Sequence of chain 1.D:
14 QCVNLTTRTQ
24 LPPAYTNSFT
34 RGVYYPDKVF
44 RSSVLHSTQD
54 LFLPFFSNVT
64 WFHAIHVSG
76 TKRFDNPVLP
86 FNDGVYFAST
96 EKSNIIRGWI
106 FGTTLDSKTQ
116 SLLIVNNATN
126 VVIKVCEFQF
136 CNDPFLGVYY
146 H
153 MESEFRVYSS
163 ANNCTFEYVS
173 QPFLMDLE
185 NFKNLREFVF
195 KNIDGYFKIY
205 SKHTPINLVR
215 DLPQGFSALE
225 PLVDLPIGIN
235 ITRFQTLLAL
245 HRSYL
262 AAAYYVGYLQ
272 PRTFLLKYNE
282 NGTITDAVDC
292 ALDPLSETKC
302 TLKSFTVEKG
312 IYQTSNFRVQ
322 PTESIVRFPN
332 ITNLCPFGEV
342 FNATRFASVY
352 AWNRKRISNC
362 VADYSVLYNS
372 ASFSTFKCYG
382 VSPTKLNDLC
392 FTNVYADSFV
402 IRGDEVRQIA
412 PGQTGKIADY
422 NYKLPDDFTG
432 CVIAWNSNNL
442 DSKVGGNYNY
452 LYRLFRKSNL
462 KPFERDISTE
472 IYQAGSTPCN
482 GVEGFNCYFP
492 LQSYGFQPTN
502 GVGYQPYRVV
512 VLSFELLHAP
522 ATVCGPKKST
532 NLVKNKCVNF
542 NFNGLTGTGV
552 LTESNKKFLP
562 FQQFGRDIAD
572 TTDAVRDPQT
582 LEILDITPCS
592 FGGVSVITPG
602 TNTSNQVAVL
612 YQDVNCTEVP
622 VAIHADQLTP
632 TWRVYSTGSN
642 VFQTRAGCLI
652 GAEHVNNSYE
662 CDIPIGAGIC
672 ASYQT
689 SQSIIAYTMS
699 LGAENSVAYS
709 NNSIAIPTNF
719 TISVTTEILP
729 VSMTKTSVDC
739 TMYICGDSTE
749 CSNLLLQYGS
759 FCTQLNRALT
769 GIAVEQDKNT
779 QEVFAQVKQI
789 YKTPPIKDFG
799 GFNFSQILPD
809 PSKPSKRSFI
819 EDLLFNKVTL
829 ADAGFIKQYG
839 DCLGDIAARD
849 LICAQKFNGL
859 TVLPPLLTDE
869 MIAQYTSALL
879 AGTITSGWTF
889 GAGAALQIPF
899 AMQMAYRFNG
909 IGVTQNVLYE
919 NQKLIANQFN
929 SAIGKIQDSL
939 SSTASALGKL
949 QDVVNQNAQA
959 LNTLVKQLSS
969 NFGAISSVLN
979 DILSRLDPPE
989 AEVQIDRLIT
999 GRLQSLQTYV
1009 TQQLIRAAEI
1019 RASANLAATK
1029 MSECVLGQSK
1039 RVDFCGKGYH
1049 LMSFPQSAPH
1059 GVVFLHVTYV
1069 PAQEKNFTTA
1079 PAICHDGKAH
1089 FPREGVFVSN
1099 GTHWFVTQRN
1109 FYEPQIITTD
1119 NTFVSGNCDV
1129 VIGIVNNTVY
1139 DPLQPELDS

Binding-site contacts:
Ligand atom C1 contacts residue ASN331 of chain 1.D at 1.4 Å.
Ligand atom O5 contacts residue ASN331 of chain 1.D at 2.4 Å (h-bond).
Ligand atom N2 contacts residue ASN331 of chain 1.D at 2.9 Å (h-bond).
Ligand atom O7 contacts residue GLN580 of chain 1.D at 2.9 Å (h-bond).
Ligand atom C7 contacts residue ASN331 of chain 1.D at 3.5 Å.
Ligand atom C2 contacts residue ASN331 of chain 1.D at 2.5 Å.
Ligand atom N2 contacts residue GLN580 of chain 1.D at 4.3 Å.
Ligand atom O7 contacts residue ASN331 of chain 1.D at 4.4 Å.
Ligand atom C5 contacts residue ASN331 of chain 1.D at 3.7 Å.
Ligand atom C4 contacts residue ASN331 of chain 1.D at 4.2 Å.
Ligand atom C3 contacts residue ASN331 of chain 1.D at 3.8 Å.
Ligand atom C7 contacts residue GLN580 of chain 1.D at 4.0 Å.
Ligand atom C8 contacts residue ASN331 of chain 1.D at 3.7 Å.

A small-molecule ligand and the protein it binds are described below.
Small molecule (SMILES): CC(=O)N[C@@H]1[C@@H](O)[C@H](O)[C@@H](CO)O[C@H]1O